Binding-site contacts:
Ligand atom C contacts residue ARG169 of chain 1.A at 4.1 Å.
Ligand atom C contacts residue LYS165 of chain 1.A at 4.5 Å.
Ligand atom N contacts residue ASP29 of chain 1.A at 3.7 Å.
Ligand atom O contacts residue VAL168 of chain 1.A at 4.3 Å.
Ligand atom F contacts residue LYS165 of chain 1.A at 3.9 Å.
Ligand atom F1 contacts residue ASP29 of chain 1.A at 3.1 Å.
Ligand atom O contacts residue PHE26 of chain 1.A at 3.3 Å.
Ligand atom F1 contacts residue PHE26 of chain 1.A at 4.2 Å.
Ligand atom C1 contacts residue PHE26 of chain 1.A at 3.7 Å (hydrophobic).
Ligand atom C2 contacts residue PHE26 of chain 1.A at 3.3 Å (hydrophobic).
Ligand atom O contacts residue ARG169 of chain 1.A at 3.7 Å.
Ligand atom F contacts residue VAL168 of chain 1.A at 3.3 Å.
Ligand atom C3 contacts residue ASP29 of chain 1.A at 3.4 Å.
Ligand atom F contacts residue ARG169 of chain 1.A at 3.4 Å.
Ligand atom O contacts residue ASP29 of chain 1.A at 4.2 Å.
Ligand atom N contacts residue ARG169 of chain 1.A at 4.2 Å.
Ligand atom F1 contacts residue VAL25 of chain 1.A at 3.6 Å.
Ligand atom C contacts residue ASP29 of chain 1.A at 3.5 Å.
Ligand atom C5 contacts residue ARG169 of chain 1.A at 3.7 Å.
Ligand atom C1 contacts residue ASP29 of chain 1.A at 3.9 Å.
Ligand atom F1 contacts residue LYS165 of chain 1.A at 3.8 Å.
Ligand atom C3 contacts residue PHE26 of chain 1.A at 3.9 Å (hydrophobic).
Ligand atom C5 contacts residue ASP29 of chain 1.A at 4.1 Å.
Ligand atom F1 contacts residue VAL168 of chain 1.A at 4.3 Å.
Ligand atom C contacts residue VAL168 of chain 1.A at 4.2 Å (hydrophobic).
Ligand atom C1 contacts residue ARG169 of chain 1.A at 4.1 Å.
Ligand atom C4 contacts residue ASP29 of chain 1.A at 3.4 Å.
Ligand atom C contacts residue PHE26 of chain 1.A at 4.4 Å (hydrophobic).
Ligand atom F1 contacts residue GLN30 of chain 1.A at 4.4 Å.
Ligand atom O1 contacts residue ASP29 of chain 1.A at 3.5 Å (salt-bridge).
Ligand atom C2 contacts residue ASP29 of chain 1.A at 3.6 Å.

The small molecule below binds the protein below.
Small molecule (SMILES): O=C1CC=C(OC(F)F)C=N1

Sequence of chain 1.A:
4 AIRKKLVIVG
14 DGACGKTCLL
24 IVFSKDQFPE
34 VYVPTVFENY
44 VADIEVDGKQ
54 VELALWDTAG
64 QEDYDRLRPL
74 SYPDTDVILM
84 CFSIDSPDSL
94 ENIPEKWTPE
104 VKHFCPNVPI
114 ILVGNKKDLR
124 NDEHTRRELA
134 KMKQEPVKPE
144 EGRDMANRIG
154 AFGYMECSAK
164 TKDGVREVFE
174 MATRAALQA